This small molecule binds to this protein.
Small molecule (SMILES): O=C(O)CNC(=O)Cc1c[nH]c2ccccc12

Sequence of chain 2.A:
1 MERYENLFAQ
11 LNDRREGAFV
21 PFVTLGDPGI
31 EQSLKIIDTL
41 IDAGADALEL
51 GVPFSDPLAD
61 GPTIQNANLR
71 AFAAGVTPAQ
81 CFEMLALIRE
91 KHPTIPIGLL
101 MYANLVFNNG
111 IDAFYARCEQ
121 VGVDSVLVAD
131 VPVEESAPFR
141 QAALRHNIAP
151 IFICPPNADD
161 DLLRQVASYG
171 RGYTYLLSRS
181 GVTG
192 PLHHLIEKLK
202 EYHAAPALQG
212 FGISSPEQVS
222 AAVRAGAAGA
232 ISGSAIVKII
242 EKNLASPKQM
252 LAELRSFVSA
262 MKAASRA

Binding-site contacts:
Ligand atom O3 contacts residue ILE64 of chain 2.A at 3.3 Å.
Ligand atom C2 contacts residue THR183 of chain 2.A at 3.6 Å.
Ligand atom C5 contacts residue ILE153 of chain 2.A at 3.9 Å (hydrophobic).
Ligand atom C7 contacts residue LEU100 of chain 2.A at 3.8 Å (hydrophobic).
Ligand atom C9 contacts residue GLU49 of chain 2.A at 2.9 Å.
Ligand atom C5 contacts residue PHE212 of chain 2.A at 3.8 Å (hydrophobic).
Ligand atom O1 contacts residue TYR175 of chain 2.A at 2.4 Å (h-bond).
Ligand atom O2 contacts residue GLY213 of chain 2.A at 3.9 Å.
Ligand atom C2 contacts residue LEU100 of chain 2.A at 3.6 Å (hydrophobic).
Ligand atom O3 contacts residue GLY234 of chain 2.A at 3.8 Å.
Ligand atom N2 contacts residue THR183 of chain 2.A at 3.7 Å.
Ligand atom C1 contacts residue ASP60 of chain 2.A at 3.2 Å.
Ligand atom C6 contacts residue THR183 of chain 2.A at 3.9 Å.
Ligand atom C3 contacts residue TYR175 of chain 2.A at 3.8 Å (hydrophobic).
Ligand atom O1 contacts residue ILE232 of chain 2.A at 3.4 Å.
Ligand atom N2 contacts residue TYR175 of chain 2.A at 3.7 Å.
Ligand atom C10 contacts residue TYR175 of chain 2.A at 3.2 Å (hydrophobic).
Ligand atom C3 contacts residue PHE212 of chain 2.A at 3.5 Å (hydrophobic).
Ligand atom C8 contacts residue LEU100 of chain 2.A at 3.8 Å (hydrophobic).
Ligand atom N1 contacts residue ASP60 of chain 2.A at 2.7 Å (salt-bridge).
Ligand atom C1 contacts residue LEU100 of chain 2.A at 3.5 Å (hydrophobic).
Ligand atom C9 contacts residue PHE22 of chain 2.A at 3.5 Å (hydrophobic).
Ligand atom C8 contacts residue ASP60 of chain 2.A at 3.8 Å.
Ligand atom C12 contacts residue GLY234 of chain 2.A at 3.5 Å.
Ligand atom O3 contacts residue SER235 of chain 2.A at 2.6 Å (h-bond).
Ligand atom C7 contacts residue THR183 of chain 2.A at 3.5 Å.
Ligand atom N1 contacts residue LEU100 of chain 2.A at 3.6 Å.
Ligand atom C11 contacts residue TYR175 of chain 2.A at 3.5 Å (hydrophobic).
Ligand atom C10 contacts residue GLU49 of chain 2.A at 3.0 Å.
Ligand atom O1 contacts residue GLU49 of chain 2.A at 2.7 Å (salt-bridge).
Ligand atom O2 contacts residue GLY234 of chain 2.A at 3.2 Å (h-bond).
Ligand atom C4 contacts residue PHE212 of chain 2.A at 3.4 Å (hydrophobic).
Ligand atom C12 contacts residue SER235 of chain 2.A at 3.4 Å.
Ligand atom C8 contacts residue THR183 of chain 2.A at 3.3 Å.
Ligand atom O2 contacts residue SER235 of chain 2.A at 3.3 Å (h-bond).
Ligand atom N1 contacts residue THR183 of chain 2.A at 3.3 Å.
Ligand atom C11 contacts residue GLY234 of chain 2.A at 3.8 Å.
Ligand atom C4 contacts residue ILE153 of chain 2.A at 3.6 Å (hydrophobic).
Ligand atom O3 contacts residue THR183 of chain 2.A at 3.4 Å.
Ligand atom C1 contacts residue THR183 of chain 2.A at 3.5 Å.